This small molecule binds to this protein.
Small molecule (SMILES): C[C@@H]1c2c(ccc(O)c2F)O[C@@H](c2ccc(OCCN3CCCCC3)cc2)[C@H]1c1ccc(O)cc1

Sequence of chain 2.A:
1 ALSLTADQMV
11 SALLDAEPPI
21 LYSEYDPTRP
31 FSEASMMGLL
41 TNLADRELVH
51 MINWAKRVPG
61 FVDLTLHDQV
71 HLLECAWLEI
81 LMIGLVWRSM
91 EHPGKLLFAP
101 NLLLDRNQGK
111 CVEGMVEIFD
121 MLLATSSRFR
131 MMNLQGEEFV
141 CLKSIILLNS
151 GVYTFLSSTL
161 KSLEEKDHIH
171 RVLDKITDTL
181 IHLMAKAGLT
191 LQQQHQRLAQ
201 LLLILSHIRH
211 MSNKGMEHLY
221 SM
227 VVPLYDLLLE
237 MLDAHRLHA

Binding-site contacts:
Ligand atom O18 contacts residue HIS218 of chain 2.A at 2.7 Å (h-bond).
Ligand atom C33 contacts residue ASP45 of chain 2.A at 3.5 Å.
Ligand atom C11 contacts residue PHE98 of chain 2.A at 3.8 Å (hydrophobic).
Ligand atom O18 contacts residue GLY215 of chain 2.A at 3.3 Å (h-bond).
Ligand atom C5 contacts residue LEU40 of chain 2.A at 3.3 Å (hydrophobic).
Ligand atom F10 contacts residue MET82 of chain 2.A at 3.8 Å.
Ligand atom C19 contacts residue HIS218 of chain 2.A at 3.4 Å.
Ligand atom C34 contacts residue TRP77 of chain 2.A at 3.8 Å (hydrophobic).
Ligand atom C7 contacts residue GLU47 of chain 2.A at 3.2 Å.
Ligand atom C17 contacts residue HIS218 of chain 2.A at 3.4 Å.
Ligand atom C25 contacts residue ALA44 of chain 2.A at 3.5 Å (hydrophobic).
Ligand atom C33 contacts residue LEU48 of chain 2.A at 3.5 Å (hydrophobic).
Ligand atom O27 contacts residue TRP77 of chain 2.A at 3.5 Å.
Ligand atom N30 contacts residue ASP45 of chain 2.A at 2.7 Å (salt-bridge).
Ligand atom C4 contacts residue LEU40 of chain 2.A at 3.8 Å (hydrophobic).
Ligand atom C34 contacts residue LEU48 of chain 2.A at 3.8 Å (hydrophobic).
Ligand atom O27 contacts residue LEU219 of chain 2.A at 3.3 Å.
Ligand atom C4 contacts residue PHE98 of chain 2.A at 3.8 Å (hydrophobic).
Ligand atom C17 contacts residue ILE118 of chain 2.A at 3.7 Å (hydrophobic).
Ligand atom C31 contacts residue ASP45 of chain 2.A at 3.3 Å.
Ligand atom O8 contacts residue ARG88 of chain 2.A at 3.3 Å (salt-bridge).
Ligand atom C33 contacts residue LEU230 of chain 2.A at 3.3 Å (hydrophobic).
Ligand atom O3 contacts residue LEU40 of chain 2.A at 3.1 Å.
Ligand atom C32 contacts residue ASP45 of chain 2.A at 2.8 Å.
Ligand atom C23 contacts residue THR41 of chain 2.A at 3.7 Å.
Ligand atom C35 contacts residue TRP77 of chain 2.A at 3.4 Å (hydrophobic).
Ligand atom F10 contacts residue LEU81 of chain 2.A at 3.7 Å.
Ligand atom C13 contacts residue LEU122 of chain 2.A at 3.6 Å (hydrophobic).
Ligand atom C35 contacts residue ASP45 of chain 2.A at 3.1 Å.
Ligand atom C24 contacts residue ALA44 of chain 2.A at 3.8 Å (hydrophobic).
Ligand atom C6 contacts residue GLU47 of chain 2.A at 2.9 Å.
Ligand atom C34 contacts residue ASP45 of chain 2.A at 3.1 Å.
Ligand atom O18 contacts residue ILE118 of chain 2.A at 3.1 Å.
Ligand atom C26 contacts residue ALA44 of chain 2.A at 3.7 Å (hydrophobic).
Ligand atom C2 contacts residue LEU40 of chain 2.A at 3.7 Å (hydrophobic).
Ligand atom C20 contacts residue MET115 of chain 2.A at 3.8 Å (hydrophobic).
Ligand atom C16 contacts residue GLY215 of chain 2.A at 3.8 Å.
Ligand atom C24 contacts residue LEU219 of chain 2.A at 3.6 Å (hydrophobic).
Ligand atom O8 contacts residue GLU47 of chain 2.A at 2.8 Å (salt-bridge).
Ligand atom O8 contacts residue LEU81 of chain 2.A at 3.6 Å.